Sequence of chain 1.A:
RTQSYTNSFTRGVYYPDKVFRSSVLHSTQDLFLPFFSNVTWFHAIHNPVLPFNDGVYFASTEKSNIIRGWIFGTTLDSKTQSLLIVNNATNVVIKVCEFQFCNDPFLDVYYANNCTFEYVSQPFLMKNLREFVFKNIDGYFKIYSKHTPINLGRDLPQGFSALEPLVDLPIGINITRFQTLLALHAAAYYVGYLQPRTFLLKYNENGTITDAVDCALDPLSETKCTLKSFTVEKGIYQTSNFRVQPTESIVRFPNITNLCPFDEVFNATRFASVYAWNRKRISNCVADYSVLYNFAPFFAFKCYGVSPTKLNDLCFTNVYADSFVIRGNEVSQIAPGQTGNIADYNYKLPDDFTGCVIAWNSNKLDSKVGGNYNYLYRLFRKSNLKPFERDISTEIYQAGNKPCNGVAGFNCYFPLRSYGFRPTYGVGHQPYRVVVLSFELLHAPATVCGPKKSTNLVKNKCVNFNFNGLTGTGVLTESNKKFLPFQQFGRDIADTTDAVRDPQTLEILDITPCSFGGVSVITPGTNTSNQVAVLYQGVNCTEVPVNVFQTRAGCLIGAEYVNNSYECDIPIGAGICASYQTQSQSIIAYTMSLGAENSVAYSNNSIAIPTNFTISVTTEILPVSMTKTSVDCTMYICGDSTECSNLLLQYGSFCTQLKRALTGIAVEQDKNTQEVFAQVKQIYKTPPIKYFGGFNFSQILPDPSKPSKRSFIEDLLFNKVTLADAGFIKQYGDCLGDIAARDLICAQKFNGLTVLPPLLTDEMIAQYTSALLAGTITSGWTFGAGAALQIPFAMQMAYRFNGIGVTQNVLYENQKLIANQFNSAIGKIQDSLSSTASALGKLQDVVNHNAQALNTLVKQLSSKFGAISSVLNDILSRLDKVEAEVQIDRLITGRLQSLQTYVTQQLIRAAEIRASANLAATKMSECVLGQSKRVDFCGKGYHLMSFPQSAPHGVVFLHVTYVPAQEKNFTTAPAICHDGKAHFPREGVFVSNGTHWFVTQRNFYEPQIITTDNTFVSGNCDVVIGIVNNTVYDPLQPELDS

This small molecule binds to this protein.
Small molecule (SMILES): CC(=O)N[C@H]1[C@H](O[C@H]2[C@H](O)[C@@H](NC(C)=O)CO[C@@H]2CO)O[C@H](CO)[C@@H](O)[C@@H]1O

Binding-site contacts:
Ligand atom C8 contacts residue ASN714 of chain 1.A at 4.3 Å.
Ligand atom C7 contacts residue ASN714 of chain 1.A at 3.6 Å.
Ligand atom O7 contacts residue ASN714 of chain 1.A at 3.9 Å.
Ligand atom O7 contacts residue GLN1068 of chain 1.A at 3.8 Å.
Ligand atom C4 contacts residue LEU919 of chain 1.A at 4.5 Å (hydrophobic).
Ligand atom C5 contacts residue LEU919 of chain 1.A at 4.1 Å (hydrophobic).
Ligand atom C2 contacts residue ASN714 of chain 1.A at 2.5 Å.
Ligand atom O5 contacts residue GLN923 of chain 1.A at 4.5 Å.
Ligand atom C3 contacts residue ASN714 of chain 1.A at 3.8 Å.
Ligand atom O5 contacts residue ASN714 of chain 1.A at 2.4 Å (h-bond).
Ligand atom O6 contacts residue GLN923 of chain 1.A at 3.1 Å (h-bond).
Ligand atom C1 contacts residue ASN714 of chain 1.A at 1.4 Å.
Ligand atom O7 contacts residue LEU919 of chain 1.A at 3.4 Å.
Ligand atom C5 contacts residue ASN714 of chain 1.A at 3.7 Å.
Ligand atom O4 contacts residue LEU919 of chain 1.A at 3.9 Å.
Ligand atom C6 contacts residue GLN923 of chain 1.A at 4.2 Å.
Ligand atom C1 contacts residue LEU919 of chain 1.A at 4.5 Å (hydrophobic).
Ligand atom C7 contacts residue GLN1068 of chain 1.A at 4.4 Å.
Ligand atom C5 contacts residue GLN923 of chain 1.A at 4.2 Å.
Ligand atom N2 contacts residue ASN714 of chain 1.A at 2.9 Å (h-bond).
Ligand atom C7 contacts residue LEU919 of chain 1.A at 3.9 Å (hydrophobic).
Ligand atom C3 contacts residue LEU919 of chain 1.A at 4.4 Å (hydrophobic).
Ligand atom C8 contacts residue LEU919 of chain 1.A at 4.2 Å (hydrophobic).
Ligand atom C4 contacts residue ASN714 of chain 1.A at 4.2 Å.